This protein binds this small molecule.
Small molecule (SMILES): C[C@@H](C(=O)O)c1ccc(C2CCCCC2)c2ccccc12

Sequence of chain 1.B:
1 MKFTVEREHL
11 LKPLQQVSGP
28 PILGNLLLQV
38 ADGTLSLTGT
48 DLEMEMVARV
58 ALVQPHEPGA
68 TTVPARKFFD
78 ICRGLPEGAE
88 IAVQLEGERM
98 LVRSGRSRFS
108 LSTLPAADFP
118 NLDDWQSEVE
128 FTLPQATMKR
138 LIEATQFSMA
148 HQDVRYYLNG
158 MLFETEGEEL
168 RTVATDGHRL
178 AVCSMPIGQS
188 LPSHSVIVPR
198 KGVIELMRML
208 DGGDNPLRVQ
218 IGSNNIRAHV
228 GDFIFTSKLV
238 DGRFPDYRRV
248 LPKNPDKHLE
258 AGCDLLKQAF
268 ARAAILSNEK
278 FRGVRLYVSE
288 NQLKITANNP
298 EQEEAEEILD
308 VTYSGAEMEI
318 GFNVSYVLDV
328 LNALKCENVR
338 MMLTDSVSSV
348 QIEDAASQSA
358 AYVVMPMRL

Binding-site contacts:
Ligand atom C13 contacts residue PRO242 of chain 1.B at 3.6 Å (hydrophobic).
Ligand atom C2 contacts residue ASP243 of chain 1.B at 3.8 Å.
Ligand atom C12 contacts residue VAL247 of chain 1.B at 3.9 Å (hydrophobic).
Ligand atom C11 contacts residue LEU177 of chain 1.B at 3.8 Å (hydrophobic).
Ligand atom C5 contacts residue PRO242 of chain 1.B at 4.0 Å (hydrophobic).
Ligand atom C9 contacts residue HIS175 of chain 1.B at 3.8 Å.
Ligand atom C17 contacts residue PRO242 of chain 1.B at 4.2 Å (hydrophobic).
Ligand atom O contacts residue ASP243 of chain 1.B at 2.7 Å (salt-bridge).
Ligand atom C16 contacts residue TYR154 of chain 1.B at 4.1 Å (hydrophobic).
Ligand atom C10 contacts residue LEU177 of chain 1.B at 4.2 Å (hydrophobic).
Ligand atom C9 contacts residue THR172 of chain 1.B at 4.3 Å.
Ligand atom C5 contacts residue VAL247 of chain 1.B at 4.3 Å (hydrophobic).
Ligand atom C contacts residue ARG246 of chain 1.B at 3.3 Å.
Ligand atom C2 contacts residue ARG240 of chain 1.B at 3.5 Å.
Ligand atom C2 contacts residue PRO242 of chain 1.B at 4.0 Å (hydrophobic).
Ligand atom C10 contacts residue HIS175 of chain 1.B at 3.8 Å.
Ligand atom C8 contacts residue GLY174 of chain 1.B at 3.8 Å.
Ligand atom C6 contacts residue PRO242 of chain 1.B at 3.8 Å (hydrophobic).
Ligand atom C10 contacts residue THR172 of chain 1.B at 3.4 Å.
Ligand atom C5 contacts residue ASP243 of chain 1.B at 4.0 Å.
Ligand atom C7 contacts residue THR172 of chain 1.B at 4.2 Å.
Ligand atom O contacts residue PRO242 of chain 1.B at 3.4 Å.
Ligand atom C15 contacts residue ARG152 of chain 1.B at 3.4 Å.
Ligand atom C3 contacts residue PRO242 of chain 1.B at 3.8 Å (hydrophobic).
Ligand atom C10 contacts residue VAL247 of chain 1.B at 4.3 Å (hydrophobic).
Ligand atom C4 contacts residue PRO242 of chain 1.B at 4.0 Å (hydrophobic).
Ligand atom C14 contacts residue GLY174 of chain 1.B at 4.0 Å.
Ligand atom C12 contacts residue TYR244 of chain 1.B at 4.2 Å (hydrophobic).
Ligand atom C12 contacts residue THR172 of chain 1.B at 4.3 Å.
Ligand atom C18 contacts residue PRO242 of chain 1.B at 3.6 Å (hydrophobic).
Ligand atom C15 contacts residue GLY174 of chain 1.B at 4.4 Å.
Ligand atom C14 contacts residue PRO242 of chain 1.B at 4.2 Å (hydrophobic).
Ligand atom O1 contacts residue ARG240 of chain 1.B at 3.0 Å (salt-bridge).
Ligand atom O contacts residue ARG240 of chain 1.B at 2.8 Å (salt-bridge).
Ligand atom C10 contacts residue ARG176 of chain 1.B at 4.0 Å.
Ligand atom C16 contacts residue ARG152 of chain 1.B at 3.9 Å.
Ligand atom C11 contacts residue VAL247 of chain 1.B at 3.9 Å (hydrophobic).
Ligand atom C4 contacts residue ASP243 of chain 1.B at 3.8 Å.
Ligand atom C9 contacts residue GLY174 of chain 1.B at 3.8 Å.
Ligand atom C11 contacts residue THR172 of chain 1.B at 3.4 Å.